Sequence of chain 2.A:
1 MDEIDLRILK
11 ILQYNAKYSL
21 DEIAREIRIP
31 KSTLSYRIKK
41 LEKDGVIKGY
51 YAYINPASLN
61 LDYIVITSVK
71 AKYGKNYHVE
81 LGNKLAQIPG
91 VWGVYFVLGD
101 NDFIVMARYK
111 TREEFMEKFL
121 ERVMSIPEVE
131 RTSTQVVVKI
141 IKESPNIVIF

Binding-site contacts:
Ligand atom CD contacts residue PRO30 of chain 2.A at 4.3 Å (hydrophobic).
Ligand atom C contacts residue LYS31 of chain 2.A at 3.7 Å.
Ligand atom OXT contacts residue SER32 of chain 2.A at 2.6 Å (h-bond).
Ligand atom CD contacts residue LYS31 of chain 2.A at 3.3 Å.
Ligand atom OXT contacts residue PRO30 of chain 2.A at 3.1 Å.
Ligand atom CA contacts residue PRO30 of chain 2.A at 4.4 Å (hydrophobic).
Ligand atom O contacts residue SER32 of chain 2.A at 3.0 Å (h-bond).
Ligand atom NE2 contacts residue LYS31 of chain 2.A at 3.4 Å (salt-bridge).
Ligand atom C contacts residue SER32 of chain 2.A at 3.4 Å.
Ligand atom OXT contacts residue LYS31 of chain 2.A at 2.5 Å (salt-bridge).
Ligand atom C contacts residue PRO30 of chain 2.A at 4.1 Å (hydrophobic).
Ligand atom OE1 contacts residue LYS31 of chain 2.A at 3.0 Å.
Ligand atom CA contacts residue LYS31 of chain 2.A at 4.4 Å.
Ligand atom NE2 contacts residue PRO30 of chain 2.A at 3.6 Å.
Ligand atom OE1 contacts residue ALA24 of chain 2.A at 4.1 Å.
Ligand atom CG contacts residue LYS31 of chain 2.A at 3.4 Å.

The small molecule below binds the protein below.
Small molecule (SMILES): NC(=O)CC[C@H](N)C(=O)O